Binding-site contacts:
Ligand atom N2 contacts residue THR98 of chain 1.A at 3.0 Å (h-bond).
Ligand atom N1 contacts residue MET101 of chain 1.A at 3.1 Å (h-bond).
Ligand atom C3 contacts residue LEU152 of chain 1.A at 3.5 Å (hydrophobic).
Ligand atom C3 contacts residue ALA50 of chain 1.A at 3.3 Å (hydrophobic).
Ligand atom F contacts residue VAL161 of chain 1.A at 3.6 Å.
Ligand atom N5 contacts residue PHE164 of chain 1.A at 3.6 Å.
Ligand atom F3 contacts residue TYR141 of chain 1.A at 3.5 Å.
Ligand atom C9 contacts residue ASP163 of chain 1.A at 3.1 Å.
Ligand atom O contacts residue ILE82 of chain 1.A at 3.3 Å.
Ligand atom F contacts residue SER162 of chain 1.A at 3.2 Å.
Ligand atom C11 contacts residue ASP163 of chain 1.A at 3.6 Å.
Ligand atom C20 contacts residue LYS52 of chain 1.A at 3.6 Å.
Ligand atom C10 contacts residue ASP163 of chain 1.A at 3.2 Å.
Ligand atom O contacts residue SER162 of chain 1.A at 3.2 Å.
Ligand atom F4 contacts residue GLU69 of chain 1.A at 3.5 Å.
Ligand atom N1 contacts residue ALA50 of chain 1.A at 3.6 Å.
Ligand atom C20 contacts residue ALA50 of chain 1.A at 3.5 Å (hydrophobic).
Ligand atom C8 contacts residue ASP163 of chain 1.A at 3.3 Å.
Ligand atom C17 contacts residue MET73 of chain 1.A at 3.5 Å (hydrophobic).
Ligand atom C1 contacts residue ALA50 of chain 1.A at 3.1 Å (hydrophobic).
Ligand atom C20 contacts residue THR98 of chain 1.A at 3.5 Å.
Ligand atom C16 contacts residue GLU69 of chain 1.A at 3.2 Å.
Ligand atom C16 contacts residue ASP163 of chain 1.A at 3.4 Å.
Ligand atom C9 contacts residue GLU69 of chain 1.A at 3.6 Å.
Ligand atom F5 contacts residue ARG168 of chain 1.A at 3.3 Å.
Ligand atom C contacts residue MET101 of chain 1.A at 3.6 Å (hydrophobic).
Ligand atom F4 contacts residue ARG168 of chain 1.A at 3.1 Å.
Ligand atom C26 contacts residue PHE164 of chain 1.A at 3.6 Å (hydrophobic).
Ligand atom C5 contacts residue THR98 of chain 1.A at 3.5 Å.
Ligand atom F5 contacts residue ASP163 of chain 1.A at 3.1 Å.
Ligand atom C17 contacts residue GLU69 of chain 1.A at 3.5 Å.
Ligand atom C20 contacts residue ILE96 of chain 1.A at 3.5 Å (hydrophobic).
Ligand atom C13 contacts residue TYR141 of chain 1.A at 3.6 Å (hydrophobic).
Ligand atom C1 contacts residue GLU99 of chain 1.A at 3.4 Å.
Ligand atom N3 contacts residue ASP163 of chain 1.A at 2.8 Å (salt-bridge).
Ligand atom C19 contacts residue THR98 of chain 1.A at 3.4 Å.
Ligand atom O contacts residue ASP163 of chain 1.A at 3.1 Å (salt-bridge).
Ligand atom F5 contacts residue TYR141 of chain 1.A at 3.1 Å.
Ligand atom F contacts residue ASP163 of chain 1.A at 3.6 Å.
Ligand atom N3 contacts residue GLU69 of chain 1.A at 3.1 Å (salt-bridge).

Sequence of chain 1.A:
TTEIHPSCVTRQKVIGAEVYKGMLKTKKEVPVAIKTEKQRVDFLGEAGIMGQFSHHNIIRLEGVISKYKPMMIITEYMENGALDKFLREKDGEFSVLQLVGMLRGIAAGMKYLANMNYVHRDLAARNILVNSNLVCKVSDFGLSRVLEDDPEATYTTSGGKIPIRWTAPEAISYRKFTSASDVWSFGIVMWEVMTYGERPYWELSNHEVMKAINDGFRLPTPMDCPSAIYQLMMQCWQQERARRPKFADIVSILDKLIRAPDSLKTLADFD

This protein binds this small molecule.
Small molecule (SMILES): Cc1ccc(C(=O)Nc2cc(C(F)(F)F)cc(C(F)(F)F)c2)cc1Nc1nc(-c2cccnc2)nc2c1cnn2C